The protein below binds the small molecule below.
Small molecule (SMILES): CC(=O)N[C@@H]1[C@@H](O)[C@H](O)[C@@H](CO)O[C@H]1O

Binding-site contacts:
Ligand atom O5 contacts residue ASN776 of chain 1.C at 2.4 Å (h-bond).
Ligand atom C7 contacts residue ASN776 of chain 1.C at 3.6 Å.
Ligand atom O7 contacts residue ASN776 of chain 1.C at 3.9 Å.
Ligand atom C4 contacts residue ASN776 of chain 1.C at 4.2 Å.
Ligand atom C2 contacts residue ASN776 of chain 1.C at 2.5 Å.
Ligand atom C5 contacts residue ASN776 of chain 1.C at 3.7 Å.
Ligand atom C3 contacts residue ASN776 of chain 1.C at 3.8 Å.
Ligand atom N2 contacts residue ASN776 of chain 1.C at 2.9 Å (h-bond).
Ligand atom C1 contacts residue ASN776 of chain 1.C at 1.4 Å.

Sequence of chain 1.C:
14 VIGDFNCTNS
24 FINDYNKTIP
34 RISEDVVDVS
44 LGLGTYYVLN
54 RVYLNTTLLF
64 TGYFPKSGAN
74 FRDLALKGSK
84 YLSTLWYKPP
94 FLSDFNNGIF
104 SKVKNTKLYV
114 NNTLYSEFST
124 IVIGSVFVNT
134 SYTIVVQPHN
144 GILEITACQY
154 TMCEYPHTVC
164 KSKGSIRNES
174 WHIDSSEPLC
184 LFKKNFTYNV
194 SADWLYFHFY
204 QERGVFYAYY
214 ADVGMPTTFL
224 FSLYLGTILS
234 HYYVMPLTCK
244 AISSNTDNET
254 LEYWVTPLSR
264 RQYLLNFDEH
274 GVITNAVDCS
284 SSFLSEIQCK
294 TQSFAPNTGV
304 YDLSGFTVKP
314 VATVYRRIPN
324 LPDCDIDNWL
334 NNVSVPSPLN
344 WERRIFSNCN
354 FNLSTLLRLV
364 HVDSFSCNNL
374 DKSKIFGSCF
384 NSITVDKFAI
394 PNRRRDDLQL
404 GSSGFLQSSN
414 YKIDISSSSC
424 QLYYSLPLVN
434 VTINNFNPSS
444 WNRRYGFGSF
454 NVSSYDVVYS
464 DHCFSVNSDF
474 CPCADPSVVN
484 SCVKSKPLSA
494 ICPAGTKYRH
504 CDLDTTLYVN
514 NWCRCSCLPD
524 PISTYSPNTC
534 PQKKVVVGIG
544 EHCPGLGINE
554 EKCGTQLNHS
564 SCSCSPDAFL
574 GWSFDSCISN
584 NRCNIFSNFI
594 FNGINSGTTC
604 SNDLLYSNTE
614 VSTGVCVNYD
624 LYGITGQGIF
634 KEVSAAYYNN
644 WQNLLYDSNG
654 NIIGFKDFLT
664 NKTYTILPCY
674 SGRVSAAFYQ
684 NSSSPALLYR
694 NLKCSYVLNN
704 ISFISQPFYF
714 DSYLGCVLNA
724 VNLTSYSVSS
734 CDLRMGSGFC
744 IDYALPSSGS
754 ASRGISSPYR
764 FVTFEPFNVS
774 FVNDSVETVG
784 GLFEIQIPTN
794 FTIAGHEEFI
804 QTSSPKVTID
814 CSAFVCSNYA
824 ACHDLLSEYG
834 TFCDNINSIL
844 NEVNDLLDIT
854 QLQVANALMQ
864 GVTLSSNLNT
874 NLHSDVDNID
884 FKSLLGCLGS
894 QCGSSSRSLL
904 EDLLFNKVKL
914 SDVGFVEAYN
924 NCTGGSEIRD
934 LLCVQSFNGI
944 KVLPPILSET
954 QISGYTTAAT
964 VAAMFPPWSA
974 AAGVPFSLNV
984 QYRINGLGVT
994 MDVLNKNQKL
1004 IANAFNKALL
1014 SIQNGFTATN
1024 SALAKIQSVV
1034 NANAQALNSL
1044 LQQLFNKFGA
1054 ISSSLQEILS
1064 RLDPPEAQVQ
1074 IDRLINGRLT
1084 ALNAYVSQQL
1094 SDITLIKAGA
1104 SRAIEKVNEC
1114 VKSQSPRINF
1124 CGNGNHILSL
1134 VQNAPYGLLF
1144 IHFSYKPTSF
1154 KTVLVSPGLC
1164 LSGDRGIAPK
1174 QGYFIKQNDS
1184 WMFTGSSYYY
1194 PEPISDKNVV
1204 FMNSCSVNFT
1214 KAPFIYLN